This protein binds this small molecule.
Small molecule (SMILES): CC1=C(/C=C/C(C)=C/C=C/C(C)=C/C=O)C(C)(C)CCC1

Sequence of chain 2.A:
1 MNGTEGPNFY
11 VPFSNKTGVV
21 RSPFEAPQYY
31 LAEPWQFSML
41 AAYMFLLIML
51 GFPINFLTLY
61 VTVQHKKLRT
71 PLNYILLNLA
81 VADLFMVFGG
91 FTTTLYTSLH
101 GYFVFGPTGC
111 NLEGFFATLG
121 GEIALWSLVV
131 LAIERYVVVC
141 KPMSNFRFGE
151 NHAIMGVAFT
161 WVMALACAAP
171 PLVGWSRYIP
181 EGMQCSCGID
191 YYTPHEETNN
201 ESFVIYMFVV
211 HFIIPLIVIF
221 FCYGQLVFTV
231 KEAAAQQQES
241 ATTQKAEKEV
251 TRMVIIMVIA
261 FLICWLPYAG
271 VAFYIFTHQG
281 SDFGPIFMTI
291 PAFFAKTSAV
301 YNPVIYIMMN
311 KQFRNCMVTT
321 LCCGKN

Binding-site contacts:
Ligand atom C3 contacts residue MET207 of chain 2.A at 4.2 Å (hydrophobic).
Ligand atom C10 contacts residue TRP265 of chain 2.A at 3.8 Å (hydrophobic).
Ligand atom C20 contacts residue MET86 of chain 2.A at 3.8 Å (hydrophobic).
Ligand atom C13 contacts residue TYR268 of chain 2.A at 4.3 Å (hydrophobic).
Ligand atom C17 contacts residue TRP265 of chain 2.A at 3.9 Å (hydrophobic).
Ligand atom C18 contacts residue MET207 of chain 2.A at 4.2 Å (hydrophobic).
Ligand atom C3 contacts residue ALA272 of chain 2.A at 4.1 Å (hydrophobic).
Ligand atom C15 contacts residue ALA117 of chain 2.A at 4.2 Å (hydrophobic).
Ligand atom C20 contacts residue THR118 of chain 2.A at 4.0 Å.
Ligand atom C19 contacts residue TRP265 of chain 2.A at 3.9 Å (hydrophobic).
Ligand atom C16 contacts residue MET207 of chain 2.A at 3.7 Å (hydrophobic).
Ligand atom C12 contacts residue TYR268 of chain 2.A at 3.5 Å (hydrophobic).
Ligand atom C16 contacts residue HIS211 of chain 2.A at 3.5 Å.
Ligand atom C17 contacts residue TYR268 of chain 2.A at 3.9 Å (hydrophobic).
Ligand atom C5 contacts residue MET207 of chain 2.A at 4.2 Å (hydrophobic).
Ligand atom C16 contacts residue PHE212 of chain 2.A at 4.1 Å (hydrophobic).
Ligand atom C2 contacts residue PHE212 of chain 2.A at 4.0 Å (hydrophobic).
Ligand atom C15 contacts residue LYS296 of chain 2.A at 1.3 Å.
Ligand atom C3 contacts residue ALA269 of chain 2.A at 4.0 Å (hydrophobic).
Ligand atom C18 contacts residue ILE189 of chain 2.A at 4.2 Å (hydrophobic).
Ligand atom C4 contacts residue TYR268 of chain 2.A at 4.0 Å (hydrophobic).
Ligand atom C20 contacts residue ALA117 of chain 2.A at 3.3 Å (hydrophobic).
Ligand atom C19 contacts residue GLU122 of chain 2.A at 3.5 Å.
Ligand atom C2 contacts residue ALA269 of chain 2.A at 3.6 Å (hydrophobic).
Ligand atom C11 contacts residue TYR268 of chain 2.A at 4.0 Å (hydrophobic).
Ligand atom C9 contacts residue TRP265 of chain 2.A at 3.7 Å (hydrophobic).
Ligand atom C19 contacts residue THR118 of chain 2.A at 4.0 Å.
Ligand atom C8 contacts residue TYR268 of chain 2.A at 4.0 Å (hydrophobic).
Ligand atom C10 contacts residue TYR268 of chain 2.A at 3.5 Å (hydrophobic).
Ligand atom C8 contacts residue TRP265 of chain 2.A at 4.2 Å (hydrophobic).
Ligand atom C11 contacts residue TRP265 of chain 2.A at 4.2 Å (hydrophobic).
Ligand atom C4 contacts residue ALA272 of chain 2.A at 3.6 Å (hydrophobic).
Ligand atom C18 contacts residue TYR191 of chain 2.A at 4.2 Å (hydrophobic).
Ligand atom C14 contacts residue LYS296 of chain 2.A at 2.3 Å.
Ligand atom C7 contacts residue MET207 of chain 2.A at 3.7 Å (hydrophobic).
Ligand atom C17 contacts residue ALA269 of chain 2.A at 4.1 Å (hydrophobic).
Ligand atom C6 contacts residue MET207 of chain 2.A at 3.9 Å (hydrophobic).
Ligand atom C14 contacts residue TYR268 of chain 2.A at 4.0 Å (hydrophobic).
Ligand atom C3 contacts residue PHE208 of chain 2.A at 4.1 Å (hydrophobic).
Ligand atom C13 contacts residue LYS296 of chain 2.A at 3.6 Å.